Sequence of chain 1.C:
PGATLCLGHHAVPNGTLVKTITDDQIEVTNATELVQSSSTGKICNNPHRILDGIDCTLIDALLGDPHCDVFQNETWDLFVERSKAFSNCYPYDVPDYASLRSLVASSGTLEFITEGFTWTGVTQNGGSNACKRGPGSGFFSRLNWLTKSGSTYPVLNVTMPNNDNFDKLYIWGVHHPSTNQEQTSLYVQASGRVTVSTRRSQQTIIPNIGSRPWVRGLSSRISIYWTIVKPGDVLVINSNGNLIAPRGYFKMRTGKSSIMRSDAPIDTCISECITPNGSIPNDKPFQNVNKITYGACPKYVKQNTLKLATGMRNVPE

The small molecule below binds the protein below.
Small molecule (SMILES): CC(=O)N[C@H]1[C@H](O[C@H]2[C@H](O)[C@@H](NC(C)=O)CO[C@@H]2CO)O[C@H](CO)[C@@H](O)[C@@H]1O

Binding-site contacts:
Ligand atom O6 contacts residue GLU113 of chain 1.C at 2.8 Å (salt-bridge).
Ligand atom C8 contacts residue ASN75 of chain 1.C at 4.5 Å.
Ligand atom O7 contacts residue TYR251 of chain 1.C at 4.3 Å.
Ligand atom C6 contacts residue ILE115 of chain 1.C at 3.8 Å (hydrophobic).
Ligand atom C7 contacts residue ILE115 of chain 1.C at 3.7 Å (hydrophobic).
Ligand atom C1 contacts residue PHE114 of chain 1.C at 3.5 Å (hydrophobic).
Ligand atom C4 contacts residue ASN75 of chain 1.C at 4.2 Å.
Ligand atom O5 contacts residue ASN75 of chain 1.C at 2.4 Å (h-bond).
Ligand atom O7 contacts residue ILE115 of chain 1.C at 3.6 Å.
Ligand atom C5 contacts residue GLU113 of chain 1.C at 4.2 Å.
Ligand atom O7 contacts residue ASN75 of chain 1.C at 3.4 Å (h-bond).
Ligand atom C2 contacts residue ASN75 of chain 1.C at 2.4 Å.
Ligand atom C7 contacts residue TYR251 of chain 1.C at 4.4 Å (hydrophobic).
Ligand atom C1 contacts residue ASN75 of chain 1.C at 1.4 Å.
Ligand atom C5 contacts residue PHE114 of chain 1.C at 4.0 Å (hydrophobic).
Ligand atom C7 contacts residue ASN75 of chain 1.C at 3.3 Å.
Ligand atom O5 contacts residue PHE114 of chain 1.C at 4.2 Å.
Ligand atom N2 contacts residue ASN75 of chain 1.C at 2.8 Å (h-bond).
Ligand atom C8 contacts residue PHE168 of chain 1.C at 3.6 Å (hydrophobic).
Ligand atom O5 contacts residue GLU113 of chain 1.C at 3.6 Å.
Ligand atom C5 contacts residue ASN75 of chain 1.C at 3.6 Å.
Ligand atom C8 contacts residue ILE115 of chain 1.C at 4.0 Å (hydrophobic).
Ligand atom C3 contacts residue PHE114 of chain 1.C at 4.1 Å (hydrophobic).
Ligand atom N2 contacts residue PHE114 of chain 1.C at 4.2 Å.
Ligand atom C8 contacts residue TYR251 of chain 1.C at 3.5 Å (hydrophobic).
Ligand atom O4 contacts residue ILE115 of chain 1.C at 4.0 Å.
Ligand atom N2 contacts residue ILE115 of chain 1.C at 4.4 Å.
Ligand atom C3 contacts residue ASN75 of chain 1.C at 3.8 Å.
Ligand atom C1 contacts residue GLU113 of chain 1.C at 4.4 Å.
Ligand atom C2 contacts residue PHE114 of chain 1.C at 4.1 Å (hydrophobic).
Ligand atom C6 contacts residue GLU113 of chain 1.C at 3.0 Å.
Ligand atom C5 contacts residue ILE115 of chain 1.C at 3.9 Å (hydrophobic).